A protein and the small-molecule ligand that binds it are described below.
Small molecule (SMILES): Nc1nccc(-c2sc([C@@H]3COCCN3)nc2-c2cccc(NS(=O)(=O)c3cc(F)ccc3F)c2F)n1

Sequence of chain 1.A:
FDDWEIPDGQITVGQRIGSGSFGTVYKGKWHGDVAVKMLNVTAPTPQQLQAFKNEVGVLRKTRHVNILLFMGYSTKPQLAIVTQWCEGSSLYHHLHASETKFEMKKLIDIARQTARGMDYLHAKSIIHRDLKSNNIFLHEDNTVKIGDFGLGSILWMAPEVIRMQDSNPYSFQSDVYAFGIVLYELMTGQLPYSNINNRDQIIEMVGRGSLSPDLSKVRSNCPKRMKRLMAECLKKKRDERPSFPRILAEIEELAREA

Binding-site contacts:
Ligand atom C21 contacts residue GLN84 of chain 1.A at 3.4 Å.
Ligand atom F2 contacts residue ASP148 of chain 1.A at 3.1 Å.
Ligand atom C contacts residue GLY18 of chain 1.A at 3.2 Å.
Ligand atom C10 contacts residue LEU68 of chain 1.A at 3.5 Å (hydrophobic).
Ligand atom C17 contacts residue LEU59 of chain 1.A at 3.4 Å (hydrophobic).
Ligand atom C14 contacts residue LEU68 of chain 1.A at 2.9 Å (hydrophobic).
Ligand atom C22 contacts residue CYS86 of chain 1.A at 3.8 Å (hydrophobic).
Ligand atom C11 contacts residue LEU68 of chain 1.A at 3.7 Å (hydrophobic).
Ligand atom N2 contacts residue TRP85 of chain 1.A at 3.7 Å.
Ligand atom O1 contacts residue PHE149 of chain 1.A at 3.1 Å (h-bond).
Ligand atom F contacts residue PHE137 of chain 1.A at 3.5 Å.
Ligand atom N1 contacts residue ASP148 of chain 1.A at 2.8 Å (salt-bridge).
Ligand atom F2 contacts residue GLY147 of chain 1.A at 3.0 Å.
Ligand atom S contacts residue ASP148 of chain 1.A at 3.6 Å.
Ligand atom N contacts residue PHE137 of chain 1.A at 3.8 Å.
Ligand atom O1 contacts residue ASP148 of chain 1.A at 3.4 Å (salt-bridge).
Ligand atom F1 contacts residue PHE70 of chain 1.A at 3.1 Å.
Ligand atom F1 contacts residue LEU59 of chain 1.A at 3.3 Å.
Ligand atom C4 contacts residue PHE137 of chain 1.A at 3.7 Å (hydrophobic).
Ligand atom C21 contacts residue LEU68 of chain 1.A at 3.6 Å (hydrophobic).
Ligand atom C9 contacts residue LEU68 of chain 1.A at 3.8 Å (hydrophobic).
Ligand atom C15 contacts residue LEU68 of chain 1.A at 3.0 Å (hydrophobic).
Ligand atom C15 contacts residue PHE70 of chain 1.A at 3.6 Å (hydrophobic).
Ligand atom C17 contacts residue THR83 of chain 1.A at 3.5 Å.
Ligand atom N3 contacts residue TRP85 of chain 1.A at 3.2 Å.
Ligand atom N3 contacts residue CYS86 of chain 1.A at 3.1 Å (h-bond).
Ligand atom C22 contacts residue TRP85 of chain 1.A at 3.5 Å (hydrophobic).
Ligand atom F2 contacts residue PHE149 of chain 1.A at 3.5 Å.
Ligand atom N2 contacts residue CYS86 of chain 1.A at 2.9 Å (h-bond).
Ligand atom F1 contacts residue THR83 of chain 1.A at 3.1 Å.
Ligand atom C20 contacts residue ALA35 of chain 1.A at 3.7 Å (hydrophobic).
Ligand atom C13 contacts residue LEU68 of chain 1.A at 3.8 Å (hydrophobic).
Ligand atom C16 contacts residue THR83 of chain 1.A at 3.2 Å.
Ligand atom O2 contacts residue LYS37 of chain 1.A at 3.7 Å.
Ligand atom F1 contacts residue ILE81 of chain 1.A at 3.2 Å.
Ligand atom F contacts residue ASP148 of chain 1.A at 3.4 Å.
Ligand atom C5 contacts residue PHE137 of chain 1.A at 3.8 Å (hydrophobic).
Ligand atom C21 contacts residue ALA35 of chain 1.A at 3.7 Å (hydrophobic).
Ligand atom C21 contacts residue CYS86 of chain 1.A at 3.7 Å (hydrophobic).
Ligand atom C16 contacts residue LEU59 of chain 1.A at 3.5 Å (hydrophobic).